Binding-site contacts:
Ligand atom C4 contacts residue GLU181 of chain 2.A at 3.1 Å.
Ligand atom C2 contacts residue TRP137 of chain 2.A at 3.5 Å (hydrophobic).
Ligand atom O3 contacts residue MN1 of chain 2.B at 2.2 Å.
Ligand atom O2 contacts residue TRP137 of chain 2.A at 3.7 Å.
Ligand atom O4 contacts residue GLU217 of chain 2.A at 4.2 Å.
Ligand atom O5 contacts residue PHE94 of chain 2.A at 3.9 Å.
Ligand atom O3 contacts residue HIS220 of chain 2.A at 3.3 Å.
Ligand atom C6 contacts residue GLU181 of chain 2.A at 3.8 Å.
Ligand atom C4 contacts residue ASP287 of chain 2.A at 3.6 Å.
Ligand atom O4 contacts residue ASP287 of chain 2.A at 3.0 Å (salt-bridge).
Ligand atom O1 contacts residue TRP16 of chain 2.A at 3.5 Å (h-bond).
Ligand atom C6 contacts residue TRP16 of chain 2.A at 4.0 Å (hydrophobic).
Ligand atom O4 contacts residue ASP245 of chain 2.A at 2.8 Å (salt-bridge).
Ligand atom C6 contacts residue HIS54 of chain 2.A at 3.5 Å.
Ligand atom C1 contacts residue HIS54 of chain 2.A at 3.6 Å.
Ligand atom O5 contacts residue HIS54 of chain 2.A at 2.8 Å (h-bond).
Ligand atom O5 contacts residue TRP137 of chain 2.A at 3.7 Å.
Ligand atom O6 contacts residue TRP137 of chain 2.A at 3.4 Å.
Ligand atom O3 contacts residue GLU181 of chain 2.A at 2.9 Å (salt-bridge).
Ligand atom O1 contacts residue HIS54 of chain 2.A at 3.3 Å.
Ligand atom C3 contacts residue GLU181 of chain 2.A at 3.8 Å.
Ligand atom C5 contacts residue TRP16 of chain 2.A at 3.8 Å (hydrophobic).
Ligand atom C3 contacts residue MN1 of chain 2.B at 3.0 Å.
Ligand atom C4 contacts residue ASP245 of chain 2.A at 4.2 Å.
Ligand atom O6 contacts residue THR90 of chain 2.A at 3.6 Å.
Ligand atom C3 contacts residue ASP287 of chain 2.A at 3.1 Å.
Ligand atom O3 contacts residue GLU217 of chain 2.A at 3.1 Å (salt-bridge).
Ligand atom C5 contacts residue HIS54 of chain 2.A at 3.5 Å.
Ligand atom O1 contacts residue PHE94 of chain 2.A at 4.0 Å.
Ligand atom C1 contacts residue TRP137 of chain 2.A at 3.6 Å (hydrophobic).
Ligand atom O3 contacts residue ASP287 of chain 2.A at 2.8 Å (salt-bridge).
Ligand atom C5 contacts residue GLU181 of chain 2.A at 4.1 Å.
Ligand atom C6 contacts residue THR90 of chain 2.A at 3.8 Å.
Ligand atom C1 contacts residue PHE94 of chain 2.A at 3.7 Å (hydrophobic).
Ligand atom C4 contacts residue MN1 of chain 2.B at 3.0 Å.
Ligand atom O4 contacts residue GLU181 of chain 2.A at 2.5 Å (salt-bridge).
Ligand atom O4 contacts residue MN1 of chain 2.B at 2.0 Å.
Ligand atom O2 contacts residue PHE26 of chain 4.A at 3.3 Å.
Ligand atom O6 contacts residue VAL135 of chain 2.A at 3.5 Å.
Ligand atom O6 contacts residue GLU181 of chain 2.A at 3.3 Å (salt-bridge).

Sequence of chain 4.A:
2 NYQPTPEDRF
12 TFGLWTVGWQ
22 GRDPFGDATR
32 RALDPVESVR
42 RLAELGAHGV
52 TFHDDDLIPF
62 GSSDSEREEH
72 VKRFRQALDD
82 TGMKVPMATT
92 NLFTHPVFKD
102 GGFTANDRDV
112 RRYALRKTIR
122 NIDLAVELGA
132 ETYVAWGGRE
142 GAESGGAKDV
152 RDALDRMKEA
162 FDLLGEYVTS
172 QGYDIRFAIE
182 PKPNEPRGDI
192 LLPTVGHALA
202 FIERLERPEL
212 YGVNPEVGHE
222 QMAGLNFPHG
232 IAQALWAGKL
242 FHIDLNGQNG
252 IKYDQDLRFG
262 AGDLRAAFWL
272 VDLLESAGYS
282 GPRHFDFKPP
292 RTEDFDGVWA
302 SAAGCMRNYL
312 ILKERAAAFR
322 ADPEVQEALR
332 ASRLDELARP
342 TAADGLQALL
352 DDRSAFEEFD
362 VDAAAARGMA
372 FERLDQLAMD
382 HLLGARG

Sequence of chain 2.A:
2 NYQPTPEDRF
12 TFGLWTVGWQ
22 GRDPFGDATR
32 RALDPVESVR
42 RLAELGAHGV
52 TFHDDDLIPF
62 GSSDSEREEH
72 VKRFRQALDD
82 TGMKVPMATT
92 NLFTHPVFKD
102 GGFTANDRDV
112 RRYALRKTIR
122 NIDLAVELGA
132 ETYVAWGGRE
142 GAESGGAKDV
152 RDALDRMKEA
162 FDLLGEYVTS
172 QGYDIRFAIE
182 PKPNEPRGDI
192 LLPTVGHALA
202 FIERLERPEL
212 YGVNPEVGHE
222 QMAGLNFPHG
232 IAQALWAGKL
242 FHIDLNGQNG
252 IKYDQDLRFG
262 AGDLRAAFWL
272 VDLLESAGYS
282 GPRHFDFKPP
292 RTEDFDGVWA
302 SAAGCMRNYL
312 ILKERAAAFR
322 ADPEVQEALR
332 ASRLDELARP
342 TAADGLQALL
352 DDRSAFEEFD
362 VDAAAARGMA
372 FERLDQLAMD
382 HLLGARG

A protein and the small-molecule ligand that binds it are described below.
Small molecule (SMILES): OC[C@H]1O[C@H](O)[C@H](O)[C@@H](O)[C@@H]1O